Binding-site contacts:
Ligand atom C3 contacts residue LEU68 of chain 1.A at 4.1 Å (hydrophobic).
Ligand atom S contacts residue 2AN1 of chain 1.H at 3.9 Å.
Ligand atom O2 contacts residue LYS55 of chain 1.A at 2.8 Å (salt-bridge).
Ligand atom C10 contacts residue LYS55 of chain 1.A at 3.6 Å.
Ligand atom C16 contacts residue GLU42 of chain 1.A at 3.7 Å.
Ligand atom C1 contacts residue 2AN1 of chain 1.H at 3.8 Å.
Ligand atom C5 contacts residue TYR66 of chain 1.A at 4.3 Å (hydrophobic).
Ligand atom O1 contacts residue LYS55 of chain 1.A at 3.5 Å (salt-bridge).
Ligand atom C12 contacts residue 2AN1 of chain 1.H at 4.1 Å.
Ligand atom S contacts residue LYS55 of chain 1.A at 3.3 Å (salt-bridge).
Ligand atom C8 contacts residue LYS55 of chain 1.A at 3.3 Å.
Ligand atom O3 contacts residue 2AN1 of chain 1.H at 2.6 Å (h-bond).
Ligand atom C15 contacts residue GLU42 of chain 1.A at 3.4 Å.
Ligand atom C9 contacts residue LYS55 of chain 1.A at 3.0 Å.
Ligand atom C13 contacts residue VAL44 of chain 1.A at 4.2 Å (hydrophobic).
Ligand atom C3 contacts residue 2AN1 of chain 1.H at 3.0 Å.
Ligand atom C4 contacts residue 2AN1 of chain 1.H at 2.9 Å.
Ligand atom N contacts residue LYS55 of chain 1.A at 4.1 Å.
Ligand atom C9 contacts residue 2AN1 of chain 1.H at 3.7 Å.
Ligand atom C14 contacts residue ILE43 of chain 1.A at 3.8 Å (hydrophobic).
Ligand atom C5 contacts residue LYS55 of chain 1.A at 3.9 Å.
Ligand atom C14 contacts residue GLU42 of chain 1.A at 4.2 Å.
Ligand atom C7 contacts residue 2AN1 of chain 1.H at 4.0 Å.
Ligand atom C7 contacts residue LYS55 of chain 1.A at 3.9 Å.
Ligand atom C6 contacts residue 2AN1 of chain 1.H at 3.6 Å.
Ligand atom C4 contacts residue LEU68 of chain 1.A at 4.2 Å (hydrophobic).
Ligand atom C1 contacts residue LYS55 of chain 1.A at 3.7 Å.
Ligand atom C6 contacts residue TYR66 of chain 1.A at 3.1 Å (hydrophobic).
Ligand atom C16 contacts residue LYS55 of chain 1.A at 3.9 Å.
Ligand atom C8 contacts residue 2AN1 of chain 1.H at 3.5 Å.
Ligand atom C5 contacts residue 2AN1 of chain 1.H at 3.3 Å.
Ligand atom C11 contacts residue 2AN1 of chain 1.H at 4.3 Å.
Ligand atom N contacts residue 2AN1 of chain 1.H at 3.5 Å (h-bond).
Ligand atom C2 contacts residue VAL44 of chain 1.A at 3.7 Å (hydrophobic).
Ligand atom C2 contacts residue LYS55 of chain 1.A at 4.1 Å.
Ligand atom C3 contacts residue VAL44 of chain 1.A at 4.1 Å (hydrophobic).
Ligand atom C10 contacts residue 2AN1 of chain 1.H at 3.7 Å.
Ligand atom C2 contacts residue 2AN1 of chain 1.H at 3.4 Å.
Ligand atom C6 contacts residue LYS55 of chain 1.A at 4.1 Å.
Ligand atom C7 contacts residue TYR66 of chain 1.A at 3.4 Å (hydrophobic).

This small molecule binds to this protein.
Small molecule (SMILES): O=S(=O)(O)c1cccc2cccc(Nc3ccccc3)c12

Sequence of chain 1.A:
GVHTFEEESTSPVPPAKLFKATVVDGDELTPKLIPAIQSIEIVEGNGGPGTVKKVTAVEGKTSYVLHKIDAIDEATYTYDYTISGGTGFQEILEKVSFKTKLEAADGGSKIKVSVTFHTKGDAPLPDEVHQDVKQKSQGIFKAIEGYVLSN